The small molecule below binds the protein below.
Small molecule (SMILES): CC(=O)N[C@@H]1[C@@H](O)[C@H](O)[C@@H](CO)O[C@H]1O

Sequence of chain 51.H:
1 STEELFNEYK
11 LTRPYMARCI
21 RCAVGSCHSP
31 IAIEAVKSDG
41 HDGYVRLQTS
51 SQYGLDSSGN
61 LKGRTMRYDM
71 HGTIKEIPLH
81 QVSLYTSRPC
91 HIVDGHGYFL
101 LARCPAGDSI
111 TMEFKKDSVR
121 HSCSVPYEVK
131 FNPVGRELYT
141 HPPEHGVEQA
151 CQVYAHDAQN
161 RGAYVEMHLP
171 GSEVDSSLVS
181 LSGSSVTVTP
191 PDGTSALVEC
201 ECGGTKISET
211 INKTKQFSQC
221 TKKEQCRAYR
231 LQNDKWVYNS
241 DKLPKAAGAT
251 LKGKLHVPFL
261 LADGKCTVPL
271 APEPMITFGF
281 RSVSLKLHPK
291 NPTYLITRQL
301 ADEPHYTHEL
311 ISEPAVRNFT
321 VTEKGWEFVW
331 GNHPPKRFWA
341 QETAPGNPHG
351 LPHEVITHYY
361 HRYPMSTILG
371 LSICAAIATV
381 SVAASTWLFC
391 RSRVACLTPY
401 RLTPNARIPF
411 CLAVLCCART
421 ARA

Binding-site contacts:
Ligand atom C6 contacts residue SER284 of chain 51.H at 3.5 Å.
Ligand atom C6 contacts residue ASN318 of chain 51.H at 3.2 Å.
Ligand atom O6 contacts residue ASN318 of chain 51.H at 2.6 Å (h-bond).
Ligand atom O6 contacts residue SER284 of chain 51.H at 2.6 Å (h-bond).